The protein below binds the small molecule below.
Small molecule (SMILES): Nc1cc[n+]([C@@H]2O[C@H](COP(=O)(O)O)[C@@H](O)[C@H]2O)c(=O)[nH]1

Sequence of chain 3.A:
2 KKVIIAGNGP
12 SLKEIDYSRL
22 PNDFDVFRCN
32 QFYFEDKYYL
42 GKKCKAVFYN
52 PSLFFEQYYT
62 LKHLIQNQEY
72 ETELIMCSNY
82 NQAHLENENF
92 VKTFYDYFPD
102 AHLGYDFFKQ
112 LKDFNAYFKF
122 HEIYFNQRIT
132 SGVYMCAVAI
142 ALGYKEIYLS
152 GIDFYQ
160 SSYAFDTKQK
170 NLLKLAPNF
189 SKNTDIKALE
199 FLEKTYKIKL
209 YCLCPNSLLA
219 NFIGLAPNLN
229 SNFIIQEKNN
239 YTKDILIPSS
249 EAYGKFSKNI

Binding-site contacts:
Ligand atom N4 contacts residue TYR156 of chain 3.A at 3.3 Å.
Ligand atom OP3 contacts residue TYR156 of chain 3.A at 3.5 Å (h-bond).
Ligand atom O3' contacts residue SER132 of chain 3.A at 3.0 Å (h-bond).
Ligand atom O3' contacts residue TYR156 of chain 3.A at 3.8 Å.
Ligand atom OP1 contacts residue TYR156 of chain 3.A at 2.6 Å (h-bond).
Ligand atom OP2 contacts residue ASN31 of chain 3.A at 3.1 Å (h-bond).
Ligand atom O2' contacts residue THR131 of chain 3.A at 2.9 Å (h-bond).
Ligand atom C2' contacts residue THR131 of chain 3.A at 3.6 Å.
Ligand atom C5 contacts residue TYR156 of chain 3.A at 3.5 Å (hydrophobic).
Ligand atom O2 contacts residue ILE153 of chain 3.A at 3.4 Å.
Ligand atom C2 contacts residue PHE155 of chain 3.A at 3.6 Å (hydrophobic).
Ligand atom N3 contacts residue TYR156 of chain 3.A at 3.1 Å (h-bond).
Ligand atom O2' contacts residue GLY133 of chain 3.A at 3.1 Å (h-bond).
Ligand atom C4 contacts residue TYR156 of chain 3.A at 3.6 Å (hydrophobic).
Ligand atom C2 contacts residue GLY152 of chain 3.A at 3.8 Å.
Ligand atom C5' contacts residue CYS30 of chain 3.A at 3.5 Å (hydrophobic).
Ligand atom C2 contacts residue ASP154 of chain 3.A at 3.4 Å.
Ligand atom C4 contacts residue GLY10 of chain 3.A at 3.7 Å.
Ligand atom C1' contacts residue GLY152 of chain 3.A at 3.7 Å.
Ligand atom N1 contacts residue GLY152 of chain 3.A at 3.7 Å.
Ligand atom N3 contacts residue ASP154 of chain 3.A at 3.5 Å (salt-bridge).
Ligand atom C5 contacts residue GLY10 of chain 3.A at 3.6 Å.
Ligand atom O2 contacts residue ASP154 of chain 3.A at 2.9 Å (salt-bridge).
Ligand atom O2 contacts residue PHE155 of chain 3.A at 3.0 Å (h-bond).
Ligand atom P contacts residue ASN31 of chain 3.A at 3.8 Å.
Ligand atom OP1 contacts residue TYR162 of chain 3.A at 2.6 Å (h-bond).
Ligand atom C4 contacts residue SER161 of chain 3.A at 3.3 Å.
Ligand atom O3' contacts residue GLY133 of chain 3.A at 3.8 Å.
Ligand atom C3' contacts residue TYR156 of chain 3.A at 3.3 Å (hydrophobic).
Ligand atom O4' contacts residue ASN9 of chain 3.A at 3.1 Å (h-bond).
Ligand atom C5 contacts residue SER161 of chain 3.A at 3.1 Å.
Ligand atom N4 contacts residue SER161 of chain 3.A at 2.7 Å (h-bond).
Ligand atom O4' contacts residue GLY8 of chain 3.A at 3.3 Å.
Ligand atom N3 contacts residue PHE155 of chain 3.A at 3.3 Å (h-bond).
Ligand atom O3' contacts residue THR131 of chain 3.A at 3.3 Å.
Ligand atom OP3 contacts residue ASN31 of chain 3.A at 3.2 Å (h-bond).
Ligand atom C6 contacts residue GLY10 of chain 3.A at 3.6 Å.
Ligand atom P contacts residue TYR162 of chain 3.A at 3.8 Å.
Ligand atom P contacts residue TYR156 of chain 3.A at 3.4 Å.
Ligand atom O5' contacts residue TYR156 of chain 3.A at 3.8 Å.